Sequence of chain 1.B:
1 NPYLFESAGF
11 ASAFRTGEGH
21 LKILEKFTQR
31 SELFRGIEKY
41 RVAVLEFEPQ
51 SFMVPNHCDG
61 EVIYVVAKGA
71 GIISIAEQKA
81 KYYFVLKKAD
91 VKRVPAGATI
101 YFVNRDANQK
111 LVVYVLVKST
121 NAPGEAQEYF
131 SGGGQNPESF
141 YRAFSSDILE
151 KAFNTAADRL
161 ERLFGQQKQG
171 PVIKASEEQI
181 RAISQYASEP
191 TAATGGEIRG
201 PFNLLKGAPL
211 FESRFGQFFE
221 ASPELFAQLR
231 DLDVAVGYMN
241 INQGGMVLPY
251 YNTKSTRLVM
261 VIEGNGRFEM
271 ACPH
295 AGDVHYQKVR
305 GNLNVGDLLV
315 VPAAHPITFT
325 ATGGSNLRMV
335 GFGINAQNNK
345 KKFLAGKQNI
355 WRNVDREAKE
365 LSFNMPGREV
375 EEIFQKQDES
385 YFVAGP

This protein binds this small molecule.
Small molecule (SMILES): O=C(O)c1ccccc1O

Binding-site contacts:
Ligand atom C6 contacts residue GLY335 of chain 1.B at 3.9 Å.
Ligand atom C1 contacts residue PHE218 of chain 1.B at 3.8 Å (hydrophobic).
Ligand atom O1' contacts residue PHE218 of chain 1.B at 3.5 Å.
Ligand atom C1 contacts residue ARG257 of chain 1.B at 4.1 Å.
Ligand atom C5 contacts residue VAL334 of chain 1.B at 4.0 Å (hydrophobic).
Ligand atom C4 contacts residue GLY335 of chain 1.B at 3.8 Å.
Ligand atom C1' contacts residue ARG257 of chain 1.B at 3.6 Å.
Ligand atom C5 contacts residue TYR238 of chain 1.B at 4.2 Å (hydrophobic).
Ligand atom C5 contacts residue GLY237 of chain 1.B at 3.6 Å.
Ligand atom C1' contacts residue TYR250 of chain 1.B at 3.6 Å (hydrophobic).
Ligand atom C5 contacts residue GLY335 of chain 1.B at 3.3 Å.
Ligand atom O2' contacts residue ASN252 of chain 1.B at 2.8 Å (h-bond).
Ligand atom C3 contacts residue MET239 of chain 1.B at 4.0 Å (hydrophobic).
Ligand atom C5 contacts residue MET333 of chain 1.B at 4.3 Å (hydrophobic).
Ligand atom C6 contacts residue PHE218 of chain 1.B at 3.4 Å (hydrophobic).
Ligand atom C1' contacts residue LYS345 of chain 1.B at 3.2 Å.
Ligand atom C4 contacts residue MET239 of chain 1.B at 3.9 Å (hydrophobic).
Ligand atom C4 contacts residue MET333 of chain 1.B at 3.8 Å (hydrophobic).
Ligand atom C4 contacts residue VAL259 of chain 1.B at 4.0 Å (hydrophobic).
Ligand atom C1 contacts residue TYR250 of chain 1.B at 4.0 Å (hydrophobic).
Ligand atom O2' contacts residue ARG257 of chain 1.B at 3.7 Å.
Ligand atom O2 contacts residue PHE323 of chain 1.B at 3.2 Å.
Ligand atom C6 contacts residue ARG257 of chain 1.B at 4.1 Å.
Ligand atom C2 contacts residue TYR250 of chain 1.B at 3.5 Å (hydrophobic).
Ligand atom O2 contacts residue MET239 of chain 1.B at 4.3 Å.
Ligand atom C2 contacts residue VAL259 of chain 1.B at 4.1 Å (hydrophobic).
Ligand atom O2 contacts residue TYR250 of chain 1.B at 2.4 Å (h-bond).
Ligand atom C1' contacts residue PHE218 of chain 1.B at 4.2 Å (hydrophobic).
Ligand atom C6 contacts residue GLY237 of chain 1.B at 4.2 Å.
Ligand atom O2' contacts residue TYR250 of chain 1.B at 2.8 Å (h-bond).
Ligand atom O1' contacts residue ARG257 of chain 1.B at 2.8 Å (salt-bridge).
Ligand atom C2 contacts residue PHE323 of chain 1.B at 4.3 Å (hydrophobic).
Ligand atom O2' contacts residue LYS345 of chain 1.B at 3.3 Å (salt-bridge).
Ligand atom C4 contacts residue VAL334 of chain 1.B at 4.0 Å (hydrophobic).
Ligand atom C3 contacts residue VAL259 of chain 1.B at 3.8 Å (hydrophobic).
Ligand atom C1' contacts residue ASN252 of chain 1.B at 3.7 Å.
Ligand atom C5 contacts residue PHE218 of chain 1.B at 3.8 Å (hydrophobic).
Ligand atom O1' contacts residue LYS345 of chain 1.B at 2.5 Å (salt-bridge).
Ligand atom C5 contacts residue MET239 of chain 1.B at 4.3 Å (hydrophobic).
Ligand atom O1' contacts residue ASN252 of chain 1.B at 3.9 Å.